A small-molecule ligand and the protein it binds are described below.
Small molecule (SMILES): CC(=O)N[C@H]1[C@H](O[C@H]2[C@H](O)[C@@H](NC(C)=O)CO[C@@H]2CO)O[C@H](CO)[C@@H](O)[C@@H]1O

Sequence of chain 1.I:
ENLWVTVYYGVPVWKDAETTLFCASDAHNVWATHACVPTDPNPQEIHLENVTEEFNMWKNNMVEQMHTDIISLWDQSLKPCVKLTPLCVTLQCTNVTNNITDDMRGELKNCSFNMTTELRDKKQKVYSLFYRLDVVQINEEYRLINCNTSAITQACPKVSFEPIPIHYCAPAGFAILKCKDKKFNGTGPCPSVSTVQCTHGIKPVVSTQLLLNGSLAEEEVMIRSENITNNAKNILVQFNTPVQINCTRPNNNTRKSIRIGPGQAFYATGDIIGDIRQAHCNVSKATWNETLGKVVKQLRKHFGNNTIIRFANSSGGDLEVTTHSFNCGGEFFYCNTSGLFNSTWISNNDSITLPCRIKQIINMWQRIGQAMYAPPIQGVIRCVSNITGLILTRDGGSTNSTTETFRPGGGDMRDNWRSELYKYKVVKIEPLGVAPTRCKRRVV

Binding-site contacts:
Ligand atom O7 contacts residue VAL104 of chain 1.I at 4.4 Å.
Ligand atom C1 contacts residue ASN118 of chain 1.I at 1.5 Å.
Ligand atom C8 contacts residue ASP290 of chain 1.I at 2.5 Å.
Ligand atom C8 contacts residue LEU137 of chain 1.I at 3.6 Å (hydrophobic).
Ligand atom O3 contacts residue ASP290 of chain 1.I at 3.6 Å.
Ligand atom O6 contacts residue ASP290 of chain 1.I at 4.4 Å.
Ligand atom O7 contacts residue TYR135 of chain 1.I at 4.1 Å.
Ligand atom C2 contacts residue ASN118 of chain 1.I at 2.5 Å.
Ligand atom C4 contacts residue TYR135 of chain 1.I at 4.2 Å (hydrophobic).
Ligand atom C7 contacts residue LEU137 of chain 1.I at 4.3 Å (hydrophobic).
Ligand atom O5 contacts residue TYR135 of chain 1.I at 4.4 Å.
Ligand atom C1 contacts residue TYR135 of chain 1.I at 3.9 Å (hydrophobic).
Ligand atom C8 contacts residue ASN118 of chain 1.I at 4.2 Å.
Ligand atom O4 contacts residue TYR135 of chain 1.I at 3.5 Å (h-bond).
Ligand atom C5 contacts residue ASN118 of chain 1.I at 3.8 Å.
Ligand atom O7 contacts residue ASP290 of chain 1.I at 4.4 Å.
Ligand atom N2 contacts residue TYR135 of chain 1.I at 4.4 Å.
Ligand atom O7 contacts residue ASN118 of chain 1.I at 3.1 Å (h-bond).
Ligand atom C3 contacts residue ASN118 of chain 1.I at 3.8 Å.
Ligand atom C3 contacts residue TYR135 of chain 1.I at 3.8 Å (hydrophobic).
Ligand atom N2 contacts residue ASN118 of chain 1.I at 2.8 Å (h-bond).
Ligand atom C2 contacts residue TYR135 of chain 1.I at 4.2 Å (hydrophobic).
Ligand atom C5 contacts residue TYR135 of chain 1.I at 4.1 Å (hydrophobic).
Ligand atom N2 contacts residue ASP290 of chain 1.I at 3.0 Å (salt-bridge).
Ligand atom C3 contacts residue ASP290 of chain 1.I at 4.1 Å.
Ligand atom C7 contacts residue ASP290 of chain 1.I at 3.3 Å.
Ligand atom C2 contacts residue ASP290 of chain 1.I at 4.1 Å.
Ligand atom O5 contacts residue ASN118 of chain 1.I at 2.5 Å (h-bond).
Ligand atom O3 contacts residue TYR135 of chain 1.I at 4.5 Å.
Ligand atom C7 contacts residue ASN118 of chain 1.I at 3.1 Å.
Ligand atom C4 contacts residue ASN118 of chain 1.I at 4.3 Å.